The protein below binds the small molecule below.
Small molecule (SMILES): CC(=O)N[C@@H]1[C@@H](O)[C@H](O)[C@@H](CO)O[C@H]1O

Binding-site contacts:
Ligand atom O7 contacts residue GLN103 of chain 1.D at 4.3 Å.
Ligand atom C1 contacts residue ASN105 of chain 1.D at 1.5 Å.
Ligand atom C8 contacts residue ASN196 of chain 1.D at 3.2 Å.
Ligand atom C7 contacts residue ASN105 of chain 1.D at 3.4 Å.
Ligand atom C2 contacts residue ASN105 of chain 1.D at 2.7 Å.
Ligand atom C3 contacts residue ASN105 of chain 1.D at 3.9 Å.
Ligand atom C3 contacts residue GLN83 of chain 1.D at 4.2 Å.
Ligand atom C8 contacts residue ALA195 of chain 1.D at 4.4 Å (hydrophobic).
Ligand atom O3 contacts residue HIS197 of chain 1.D at 4.2 Å.
Ligand atom C7 contacts residue ASN196 of chain 1.D at 4.2 Å.
Ligand atom N2 contacts residue ASN105 of chain 1.D at 2.9 Å.
Ligand atom C2 contacts residue GLN83 of chain 1.D at 4.1 Å.
Ligand atom O7 contacts residue ASN105 of chain 1.D at 3.6 Å.
Ligand atom N2 contacts residue GLN83 of chain 1.D at 3.9 Å.
Ligand atom C5 contacts residue ASN105 of chain 1.D at 3.6 Å.
Ligand atom C4 contacts residue ASN105 of chain 1.D at 4.2 Å.
Ligand atom C8 contacts residue VAL109 of chain 1.D at 4.4 Å (hydrophobic).
Ligand atom C8 contacts residue ASN105 of chain 1.D at 4.3 Å.
Ligand atom C1 contacts residue GLN83 of chain 1.D at 3.8 Å.
Ligand atom O5 contacts residue ASN105 of chain 1.D at 2.3 Å (h-bond).

Sequence of chain 1.D:
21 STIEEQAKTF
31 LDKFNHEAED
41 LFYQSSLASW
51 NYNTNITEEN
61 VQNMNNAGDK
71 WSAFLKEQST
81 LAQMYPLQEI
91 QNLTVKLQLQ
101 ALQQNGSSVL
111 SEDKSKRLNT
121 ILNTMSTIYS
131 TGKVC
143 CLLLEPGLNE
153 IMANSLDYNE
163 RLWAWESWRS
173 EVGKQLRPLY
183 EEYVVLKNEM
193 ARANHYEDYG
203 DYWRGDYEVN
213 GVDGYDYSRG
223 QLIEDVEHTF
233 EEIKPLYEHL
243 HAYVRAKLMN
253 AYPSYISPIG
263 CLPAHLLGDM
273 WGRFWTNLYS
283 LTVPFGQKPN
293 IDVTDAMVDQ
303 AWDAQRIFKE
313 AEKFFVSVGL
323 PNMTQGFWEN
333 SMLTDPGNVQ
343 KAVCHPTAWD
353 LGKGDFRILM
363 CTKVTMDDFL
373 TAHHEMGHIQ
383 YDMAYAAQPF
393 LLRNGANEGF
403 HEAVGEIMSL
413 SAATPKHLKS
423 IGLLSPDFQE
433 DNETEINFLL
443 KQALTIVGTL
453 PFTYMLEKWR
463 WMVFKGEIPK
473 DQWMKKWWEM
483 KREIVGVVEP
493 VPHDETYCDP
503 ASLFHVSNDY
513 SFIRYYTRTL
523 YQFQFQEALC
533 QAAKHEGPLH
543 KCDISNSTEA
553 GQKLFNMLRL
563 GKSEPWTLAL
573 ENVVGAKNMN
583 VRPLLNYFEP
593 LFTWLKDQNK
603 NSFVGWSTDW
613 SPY